Binding-site contacts:
Ligand atom C2 contacts residue ASP187 of chain 1.A at 3.6 Å.
Ligand atom N1 contacts residue PHE180 of chain 1.A at 3.5 Å.
Ligand atom OAG contacts residue LEU134 of chain 1.A at 2.3 Å (h-bond).
Ligand atom OAG contacts residue GLY133 of chain 1.A at 2.8 Å (h-bond).
Ligand atom PBE contacts residue LEU134 of chain 1.A at 3.7 Å.
Ligand atom CAL contacts residue ASP131 of chain 1.A at 3.6 Å.
Ligand atom PBF contacts residue MG1 of chain 1.F at 3.3 Å.
Ligand atom OAI contacts residue MG1 of chain 1.F at 2.1 Å.
Ligand atom CAN contacts residue MG1 of chain 1.F at 3.1 Å.
Ligand atom OAG contacts residue THR135 of chain 1.A at 2.8 Å (h-bond).
Ligand atom C6 contacts residue VAL181 of chain 1.A at 3.5 Å (hydrophobic).
Ligand atom CAM contacts residue SER132 of chain 1.A at 3.4 Å.
Ligand atom N2 contacts residue LEU186 of chain 1.A at 3.6 Å.
Ligand atom PBE contacts residue GLY133 of chain 1.A at 3.4 Å.
Ligand atom OAD contacts residue ASP131 of chain 1.A at 3.1 Å (salt-bridge).
Ligand atom O6 contacts residue LYS159 of chain 1.A at 3.2 Å (salt-bridge).
Ligand atom C2 contacts residue VAL181 of chain 1.A at 3.6 Å (hydrophobic).
Ligand atom OAE contacts residue ARG193 of chain 1.A at 3.3 Å (salt-bridge).
Ligand atom OAH contacts residue LEU136 of chain 1.A at 3.4 Å (h-bond).
Ligand atom PBF contacts residue ARG193 of chain 1.A at 3.6 Å.
Ligand atom OAH contacts residue THR135 of chain 1.A at 3.2 Å.
Ligand atom N2 contacts residue PHE180 of chain 1.A at 3.5 Å.
Ligand atom OAE contacts residue LYS71 of chain 1.A at 3.8 Å.
Ligand atom C2 contacts residue PHE180 of chain 1.A at 3.5 Å (hydrophobic).
Ligand atom PBE contacts residue SER132 of chain 1.A at 3.4 Å.
Ligand atom N2 contacts residue VAL181 of chain 1.A at 3.6 Å.
Ligand atom OAD contacts residue SER132 of chain 1.A at 3.3 Å (h-bond).
Ligand atom N2 contacts residue ASP187 of chain 1.A at 2.3 Å (salt-bridge).
Ligand atom O6 contacts residue VAL181 of chain 1.A at 3.3 Å (h-bond).
Ligand atom OAI contacts residue ASP187 of chain 1.A at 3.1 Å (salt-bridge).
Ligand atom N7 contacts residue VAL129 of chain 1.A at 3.8 Å.
Ligand atom N1 contacts residue VAL181 of chain 1.A at 2.6 Å (h-bond).
Ligand atom OAG contacts residue SER132 of chain 1.A at 2.7 Å (h-bond).
Ligand atom CAZ contacts residue MG1 of chain 1.F at 3.6 Å.
Ligand atom OAJ contacts residue GLY72 of chain 1.A at 3.3 Å (h-bond).
Ligand atom OAI contacts residue ARG193 of chain 1.A at 2.9 Å (salt-bridge).
Ligand atom OAJ contacts residue LYS71 of chain 1.A at 3.8 Å.
Ligand atom C6 contacts residue PHE180 of chain 1.A at 3.9 Å (hydrophobic).
Ligand atom OAD contacts residue GLY133 of chain 1.A at 2.9 Å (h-bond).
Ligand atom PBE contacts residue THR135 of chain 1.A at 3.8 Å.

A protein and the small-molecule ligand that binds it are described below.
Small molecule (SMILES): Nc1nc2c(ncn2[C@@H]2CN(C(=O)CCP(=O)(O)O)C[C@H]2OC[C@@H](O)P(=O)(O)O)c(=O)[nH]1

Sequence of chain 1.A:
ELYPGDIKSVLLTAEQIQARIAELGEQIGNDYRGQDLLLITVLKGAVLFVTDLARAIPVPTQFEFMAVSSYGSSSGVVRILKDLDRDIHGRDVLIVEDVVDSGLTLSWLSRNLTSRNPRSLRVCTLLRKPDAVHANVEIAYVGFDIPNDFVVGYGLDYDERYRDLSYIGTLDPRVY